Sequence of chain 1.C:
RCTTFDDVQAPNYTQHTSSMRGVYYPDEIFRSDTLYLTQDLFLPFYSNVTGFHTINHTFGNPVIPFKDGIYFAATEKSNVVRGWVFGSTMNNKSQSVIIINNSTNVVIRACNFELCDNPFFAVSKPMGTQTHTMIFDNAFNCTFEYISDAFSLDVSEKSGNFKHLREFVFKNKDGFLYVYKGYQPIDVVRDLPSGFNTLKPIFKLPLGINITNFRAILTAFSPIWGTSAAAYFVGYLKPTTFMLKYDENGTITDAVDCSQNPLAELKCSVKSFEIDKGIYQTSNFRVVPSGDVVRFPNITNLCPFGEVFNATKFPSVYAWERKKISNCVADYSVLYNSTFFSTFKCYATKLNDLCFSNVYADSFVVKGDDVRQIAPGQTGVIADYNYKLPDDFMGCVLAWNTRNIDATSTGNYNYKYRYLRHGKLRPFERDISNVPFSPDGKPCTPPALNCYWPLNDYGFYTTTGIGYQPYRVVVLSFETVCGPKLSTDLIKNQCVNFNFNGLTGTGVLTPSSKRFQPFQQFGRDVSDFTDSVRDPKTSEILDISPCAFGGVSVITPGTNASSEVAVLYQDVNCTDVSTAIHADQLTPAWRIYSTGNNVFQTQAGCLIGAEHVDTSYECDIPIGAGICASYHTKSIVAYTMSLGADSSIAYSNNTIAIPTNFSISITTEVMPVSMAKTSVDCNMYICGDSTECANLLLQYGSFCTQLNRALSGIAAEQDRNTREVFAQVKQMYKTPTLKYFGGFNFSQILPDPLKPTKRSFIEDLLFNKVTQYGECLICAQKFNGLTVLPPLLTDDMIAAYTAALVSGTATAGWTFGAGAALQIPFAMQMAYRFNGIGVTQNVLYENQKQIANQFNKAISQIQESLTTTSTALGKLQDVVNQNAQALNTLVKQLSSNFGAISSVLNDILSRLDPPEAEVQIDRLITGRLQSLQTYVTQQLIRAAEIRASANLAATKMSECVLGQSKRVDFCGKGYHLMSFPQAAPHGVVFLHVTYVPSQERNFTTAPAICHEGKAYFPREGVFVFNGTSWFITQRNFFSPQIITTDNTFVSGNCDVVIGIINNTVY

The protein below binds the small molecule below.
Small molecule (SMILES): CC(=O)N[C@H]1[C@H](O[C@H]2[C@H](O)[C@@H](NC(C)=O)CO[C@@H]2CO)O[C@H](CO)[C@@H](O[C@@H]2O[C@H](CO)[C@@H](O)[C@H](O[C@H]3O[C@H](CO)[C@@H](O)[C@H](O)[C@@H]3O)[C@@H]2O)[C@@H]1O

Binding-site contacts:
Ligand atom O6 contacts residue SER772 of chain 1.C at 3.3 Å (h-bond).
Ligand atom C8 contacts residue TYR765 of chain 1.C at 3.6 Å (hydrophobic).
Ligand atom C3 contacts residue ASN770 of chain 1.C at 3.8 Å.
Ligand atom C5 contacts residue SER772 of chain 1.C at 3.3 Å.
Ligand atom N2 contacts residue TYR765 of chain 1.C at 4.3 Å.
Ligand atom O5 contacts residue SER772 of chain 1.C at 3.7 Å.
Ligand atom C1 contacts residue ASN770 of chain 1.C at 1.4 Å.
Ligand atom C5 contacts residue ASN770 of chain 1.C at 3.5 Å.
Ligand atom N2 contacts residue ASN770 of chain 1.C at 3.0 Å (h-bond).
Ligand atom O4 contacts residue SER772 of chain 1.C at 4.4 Å.
Ligand atom C8 contacts residue PHE786 of chain 1.C at 3.7 Å (hydrophobic).
Ligand atom C6 contacts residue SER772 of chain 1.C at 3.9 Å.
Ligand atom C7 contacts residue ASN770 of chain 1.C at 4.1 Å.
Ligand atom C1 contacts residue SER772 of chain 1.C at 3.8 Å.
Ligand atom C4 contacts residue SER772 of chain 1.C at 4.3 Å.
Ligand atom C6 contacts residue GLN773 of chain 1.C at 4.0 Å.
Ligand atom C4 contacts residue ASN770 of chain 1.C at 4.2 Å.
Ligand atom C2 contacts residue ASN770 of chain 1.C at 2.5 Å.
Ligand atom O5 contacts residue ASN770 of chain 1.C at 2.3 Å (h-bond).
Ligand atom O6 contacts residue GLN773 of chain 1.C at 2.8 Å (h-bond).
Ligand atom C7 contacts residue TYR765 of chain 1.C at 4.3 Å (hydrophobic).